Binding-site contacts:
Ligand atom O28 contacts residue GLY138 of chain 1.F at 3.0 Å (h-bond).
Ligand atom O8 contacts residue ALA158 of chain 1.F at 3.3 Å (h-bond).
Ligand atom S44 contacts residue VAL79 of chain 1.F at 3.5 Å (h-bond).
Ligand atom O8 contacts residue ALA157 of chain 1.F at 3.5 Å.
Ligand atom C21 contacts residue PHE155 of chain 1.F at 3.1 Å (hydrophobic).
Ligand atom O27 contacts residue GLY138 of chain 1.F at 3.2 Å.
Ligand atom O24 contacts residue SER140 of chain 1.F at 3.4 Å (h-bond).
Ligand atom N18 contacts residue ARG156 of chain 1.F at 3.1 Å (salt-bridge).
Ligand atom C22 contacts residue SER140 of chain 1.F at 3.5 Å.
Ligand atom C37 contacts residue ASP82 of chain 1.F at 3.4 Å.
Ligand atom C30 contacts residue HIS58 of chain 1.F at 3.5 Å.
Ligand atom O32 contacts residue ARG156 of chain 1.F at 3.5 Å (salt-bridge).
Ligand atom S25 contacts residue SER140 of chain 1.F at 3.4 Å (h-bond).
Ligand atom C35 contacts residue SER134 of chain 1.A at 3.3 Å.
Ligand atom C40 contacts residue ASP169 of chain 1.F at 3.4 Å.
Ligand atom O51 contacts residue ARG156 of chain 1.F at 2.8 Å (salt-bridge).
Ligand atom C33 contacts residue ASP82 of chain 1.F at 3.2 Å.
Ligand atom C2 contacts residue ALA157 of chain 1.F at 3.5 Å (hydrophobic).
Ligand atom N38 contacts residue ASP82 of chain 1.F at 3.4 Å.
Ligand atom C1 contacts residue HIS58 of chain 1.F at 3.5 Å.
Ligand atom O17 contacts residue LYS137 of chain 1.F at 3.2 Å (salt-bridge).
Ligand atom O27 contacts residue PHE44 of chain 1.F at 3.4 Å.
Ligand atom O27 contacts residue SER140 of chain 1.F at 2.5 Å (h-bond).
Ligand atom C10 contacts residue VAL133 of chain 1.A at 3.5 Å (hydrophobic).
Ligand atom N23 contacts residue HIS58 of chain 1.F at 3.1 Å (h-bond).
Ligand atom O24 contacts residue SER139 of chain 1.F at 3.4 Å (h-bond).
Ligand atom N45 contacts residue SER134 of chain 1.A at 2.9 Å (h-bond).
Ligand atom N18 contacts residue HIS58 of chain 1.F at 3.3 Å (h-bond).
Ligand atom C1 contacts residue ARG156 of chain 1.F at 3.3 Å.
Ligand atom N23 contacts residue SER140 of chain 1.F at 3.3 Å (h-bond).
Ligand atom C35 contacts residue ASP82 of chain 1.F at 3.2 Å.
Ligand atom C13 contacts residue LYS137 of chain 1.F at 3.5 Å.
Ligand atom O24 contacts residue GLY138 of chain 1.F at 2.9 Å (h-bond).
Ligand atom N45 contacts residue HIS58 of chain 1.F at 3.3 Å.
Ligand atom C50 contacts residue SER134 of chain 1.A at 3.4 Å.
Ligand atom C20 contacts residue PHE155 of chain 1.F at 3.5 Å (hydrophobic).
Ligand atom C2 contacts residue ARG156 of chain 1.F at 3.4 Å.
Ligand atom C46 contacts residue TYR57 of chain 1.F at 3.5 Å (hydrophobic).
Ligand atom C42 contacts residue ARG156 of chain 1.F at 3.4 Å.
Ligand atom C34 contacts residue ASP82 of chain 1.F at 3.5 Å.

The protein below binds the small molecule below.
Small molecule (SMILES): COc1ccc2c(OC[C@@H]3C[C@H]4C(=O)N(C)CCCC/C=C\[C@@H]5C[C@@]5(C(=O)NS(=O)(=O)C5(C)CC5)NC(=O)N34)cc(-c3nc(C(C)C)cs3)nc2c1

Sequence of chain 1.F:
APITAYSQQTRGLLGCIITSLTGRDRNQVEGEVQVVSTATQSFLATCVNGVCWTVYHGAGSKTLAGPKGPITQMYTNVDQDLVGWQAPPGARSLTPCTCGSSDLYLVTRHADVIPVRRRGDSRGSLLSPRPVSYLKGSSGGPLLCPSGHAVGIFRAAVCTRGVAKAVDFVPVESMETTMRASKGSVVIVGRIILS

Sequence of chain 1.A:
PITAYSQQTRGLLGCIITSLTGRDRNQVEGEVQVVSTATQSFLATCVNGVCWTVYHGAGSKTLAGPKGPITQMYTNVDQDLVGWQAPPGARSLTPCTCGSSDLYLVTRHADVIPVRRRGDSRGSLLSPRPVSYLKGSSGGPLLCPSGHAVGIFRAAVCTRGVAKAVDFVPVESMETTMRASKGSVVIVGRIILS